Binding-site contacts:
Ligand atom C8 contacts residue GLY1099 of chain 1.G at 4.2 Å.
Ligand atom C8 contacts residue THR1100 of chain 1.G at 3.9 Å.
Ligand atom O5 contacts residue ASN1098 of chain 1.G at 2.4 Å (h-bond).
Ligand atom O5 contacts residue PHE1103 of chain 1.G at 3.6 Å.
Ligand atom N2 contacts residue ASN1098 of chain 1.G at 2.9 Å (h-bond).
Ligand atom C1 contacts residue PHE1103 of chain 1.G at 4.1 Å (hydrophobic).
Ligand atom C1 contacts residue HIS1101 of chain 1.G at 4.2 Å.
Ligand atom C2 contacts residue THR1100 of chain 1.G at 3.6 Å.
Ligand atom C3 contacts residue HIS1101 of chain 1.G at 4.3 Å.
Ligand atom C5 contacts residue HIS1101 of chain 1.G at 4.0 Å.
Ligand atom C3 contacts residue THR1100 of chain 1.G at 3.6 Å.
Ligand atom C7 contacts residue ASN1098 of chain 1.G at 3.4 Å.
Ligand atom C3 contacts residue ASN1098 of chain 1.G at 3.9 Å.
Ligand atom C4 contacts residue ASN1098 of chain 1.G at 4.3 Å.
Ligand atom O3 contacts residue THR1100 of chain 1.G at 4.2 Å.
Ligand atom C6 contacts residue PHE1103 of chain 1.G at 4.1 Å (hydrophobic).
Ligand atom C5 contacts residue ASN1098 of chain 1.G at 3.8 Å.
Ligand atom C7 contacts residue THR1100 of chain 1.G at 4.0 Å.
Ligand atom C1 contacts residue THR1100 of chain 1.G at 3.6 Å.
Ligand atom O7 contacts residue ASN1098 of chain 1.G at 3.6 Å.
Ligand atom O4 contacts residue HIS1101 of chain 1.G at 4.4 Å.
Ligand atom C8 contacts residue HIS1101 of chain 1.G at 3.8 Å.
Ligand atom C5 contacts residue PHE1103 of chain 1.G at 4.2 Å (hydrophobic).
Ligand atom C7 contacts residue HIS1101 of chain 1.G at 4.2 Å.
Ligand atom O5 contacts residue HIS1101 of chain 1.G at 4.5 Å.
Ligand atom C1 contacts residue ASN1098 of chain 1.G at 1.5 Å.
Ligand atom C8 contacts residue ASN1098 of chain 1.G at 3.0 Å.
Ligand atom N2 contacts residue THR1100 of chain 1.G at 3.0 Å (h-bond).
Ligand atom C2 contacts residue ASN1098 of chain 1.G at 2.5 Å.
Ligand atom O7 contacts residue HIS1101 of chain 1.G at 3.8 Å.

Sequence of chain 1.G:
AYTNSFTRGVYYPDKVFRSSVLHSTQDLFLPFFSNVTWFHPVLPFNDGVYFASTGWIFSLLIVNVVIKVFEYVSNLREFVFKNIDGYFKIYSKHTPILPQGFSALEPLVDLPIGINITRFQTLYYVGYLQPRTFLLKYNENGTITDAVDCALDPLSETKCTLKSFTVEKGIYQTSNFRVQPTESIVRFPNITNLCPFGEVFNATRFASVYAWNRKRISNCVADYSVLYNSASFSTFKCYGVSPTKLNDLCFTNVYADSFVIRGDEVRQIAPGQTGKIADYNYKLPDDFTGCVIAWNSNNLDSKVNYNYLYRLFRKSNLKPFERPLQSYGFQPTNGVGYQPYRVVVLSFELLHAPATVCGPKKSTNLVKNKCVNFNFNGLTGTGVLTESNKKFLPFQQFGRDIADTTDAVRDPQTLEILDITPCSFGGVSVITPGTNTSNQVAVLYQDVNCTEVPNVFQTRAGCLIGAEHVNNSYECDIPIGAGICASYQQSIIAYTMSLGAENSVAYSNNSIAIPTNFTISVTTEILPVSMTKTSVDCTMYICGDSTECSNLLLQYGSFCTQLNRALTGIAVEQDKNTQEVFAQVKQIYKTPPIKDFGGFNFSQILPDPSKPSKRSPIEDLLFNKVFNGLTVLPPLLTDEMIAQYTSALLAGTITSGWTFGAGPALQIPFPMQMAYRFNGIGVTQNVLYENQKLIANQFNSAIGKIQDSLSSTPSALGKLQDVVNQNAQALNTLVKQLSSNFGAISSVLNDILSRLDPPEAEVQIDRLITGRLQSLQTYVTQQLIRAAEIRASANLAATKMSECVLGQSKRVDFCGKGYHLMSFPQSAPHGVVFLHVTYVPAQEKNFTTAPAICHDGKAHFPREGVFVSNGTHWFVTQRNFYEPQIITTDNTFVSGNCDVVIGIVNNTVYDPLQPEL

The protein below binds the small molecule below.
Small molecule (SMILES): CC(=O)N[C@H]1[C@H](O[C@H]2[C@H](O)[C@@H](NC(C)=O)CO[C@@H]2CO)O[C@H](CO)[C@@H](O)[C@@H]1O